Binding-site contacts:
Ligand atom C1 contacts residue ARG77 of chain 22.B at 3.3 Å.
Ligand atom O1B contacts residue TYR72 of chain 22.B at 3.8 Å.
Ligand atom C4 contacts residue HIS298 of chain 22.B at 3.5 Å.
Ligand atom C11 contacts residue TYR72 of chain 22.B at 3.5 Å (hydrophobic).
Ligand atom C5 contacts residue ARG77 of chain 22.B at 4.2 Å.
Ligand atom O4 contacts residue THR291 of chain 22.B at 3.3 Å.
Ligand atom O4 contacts residue HIS298 of chain 22.B at 3.1 Å (h-bond).
Ligand atom O4 contacts residue GLY78 of chain 22.B at 3.1 Å.
Ligand atom C5 contacts residue TYR72 of chain 22.B at 3.7 Å (hydrophobic).
Ligand atom C9 contacts residue ARG77 of chain 22.B at 3.5 Å.
Ligand atom O3 contacts residue GLY78 of chain 22.B at 3.0 Å.
Ligand atom C6 contacts residue ASN93 of chain 22.B at 3.2 Å.
Ligand atom C11 contacts residue ASP85 of chain 22.C at 3.7 Å.
Ligand atom C3 contacts residue HIS298 of chain 22.B at 3.5 Å.
Ligand atom C3 contacts residue GLY78 of chain 22.B at 3.8 Å.
Ligand atom O1B contacts residue ARG77 of chain 22.B at 2.7 Å (salt-bridge).
Ligand atom O1A contacts residue TYR72 of chain 22.B at 3.0 Å.
Ligand atom C2 contacts residue GLY78 of chain 22.B at 3.9 Å.
Ligand atom C2 contacts residue VAL296 of chain 22.B at 4.3 Å (hydrophobic).
Ligand atom N5 contacts residue TYR72 of chain 22.B at 2.8 Å (h-bond).
Ligand atom C1 contacts residue TYR72 of chain 22.B at 3.7 Å (hydrophobic).
Ligand atom O4 contacts residue ILE79 of chain 22.B at 3.8 Å.
Ligand atom C3 contacts residue VAL296 of chain 22.B at 3.5 Å (hydrophobic).
Ligand atom O3 contacts residue VAL296 of chain 22.B at 3.9 Å.
Ligand atom C1 contacts residue GLY78 of chain 22.B at 4.1 Å.
Ligand atom O1A contacts residue ARG77 of chain 22.B at 3.2 Å (salt-bridge).
Ligand atom C3 contacts residue ARG77 of chain 22.B at 4.0 Å.
Ligand atom C4 contacts residue GLY78 of chain 22.B at 3.3 Å.
Ligand atom C4 contacts residue TYR72 of chain 22.B at 3.9 Å (hydrophobic).
Ligand atom O3 contacts residue ARG77 of chain 22.B at 4.1 Å.
Ligand atom O6 contacts residue ASN93 of chain 22.B at 3.5 Å (h-bond).
Ligand atom O4 contacts residue VAL296 of chain 22.B at 4.2 Å.
Ligand atom O3 contacts residue ASN80 of chain 22.B at 3.9 Å.
Ligand atom C4 contacts residue ARG77 of chain 22.B at 3.8 Å.
Ligand atom O1A contacts residue GLY78 of chain 22.B at 3.9 Å.
Ligand atom C6 contacts residue TYR72 of chain 22.B at 3.9 Å (hydrophobic).
Ligand atom C10 contacts residue TYR72 of chain 22.B at 3.6 Å (hydrophobic).
Ligand atom C5 contacts residue ASN93 of chain 22.B at 4.0 Å.
Ligand atom O4 contacts residue ASN80 of chain 22.B at 4.3 Å.
Ligand atom C3 contacts residue GLY78 of chain 22.B at 3.8 Å.

A protein and the small-molecule ligand that binds it are described below.
Small molecule (SMILES): CC(=O)N[C@H]1[C@H]([C@H](O)[C@H](O)CO)O[C@@](O[C@H]2[C@@H](O)[C@@H](CO)O[C@@H](O[C@H]3[C@H](O)[C@@H](O)[C@H](O)O[C@@H]3CO)[C@@H]2O)(C(=O)O)C[C@@H]1O

Sequence of chain 22.B:
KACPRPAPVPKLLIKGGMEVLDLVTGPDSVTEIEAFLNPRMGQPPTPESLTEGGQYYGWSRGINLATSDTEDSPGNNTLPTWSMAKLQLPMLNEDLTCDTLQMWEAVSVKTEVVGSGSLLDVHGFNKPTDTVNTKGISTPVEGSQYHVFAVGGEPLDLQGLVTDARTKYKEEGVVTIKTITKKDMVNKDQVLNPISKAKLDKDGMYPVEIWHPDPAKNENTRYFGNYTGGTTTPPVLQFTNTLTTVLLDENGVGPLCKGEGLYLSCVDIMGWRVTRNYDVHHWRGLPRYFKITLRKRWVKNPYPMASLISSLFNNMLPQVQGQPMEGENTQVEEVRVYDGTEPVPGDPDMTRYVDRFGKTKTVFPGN

Sequence of chain 22.C:
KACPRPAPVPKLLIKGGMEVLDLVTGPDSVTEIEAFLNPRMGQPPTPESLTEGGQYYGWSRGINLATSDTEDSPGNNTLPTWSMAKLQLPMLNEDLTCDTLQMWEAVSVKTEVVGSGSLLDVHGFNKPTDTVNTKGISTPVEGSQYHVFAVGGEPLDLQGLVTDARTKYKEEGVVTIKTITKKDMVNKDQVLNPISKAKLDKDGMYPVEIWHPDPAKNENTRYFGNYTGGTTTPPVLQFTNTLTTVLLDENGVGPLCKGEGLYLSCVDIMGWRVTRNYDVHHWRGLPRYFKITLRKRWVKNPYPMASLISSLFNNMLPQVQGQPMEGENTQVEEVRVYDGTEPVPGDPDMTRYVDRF